Sequence of chain 2.C:
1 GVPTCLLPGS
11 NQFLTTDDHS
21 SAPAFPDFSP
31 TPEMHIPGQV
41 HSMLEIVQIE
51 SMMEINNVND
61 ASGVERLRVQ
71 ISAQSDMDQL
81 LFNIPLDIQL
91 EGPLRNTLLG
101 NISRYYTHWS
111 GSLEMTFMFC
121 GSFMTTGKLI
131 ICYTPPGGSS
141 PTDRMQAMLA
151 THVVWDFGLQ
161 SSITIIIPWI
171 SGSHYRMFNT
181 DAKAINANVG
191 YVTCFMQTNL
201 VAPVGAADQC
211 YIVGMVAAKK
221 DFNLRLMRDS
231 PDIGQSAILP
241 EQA

This protein binds this small molecule.
Small molecule (SMILES): Cc1cc(CCCOc2c(C)cc(-c3noc(C(F)(F)F)n3)cc2C)on1

Sequence of chain 60.C:
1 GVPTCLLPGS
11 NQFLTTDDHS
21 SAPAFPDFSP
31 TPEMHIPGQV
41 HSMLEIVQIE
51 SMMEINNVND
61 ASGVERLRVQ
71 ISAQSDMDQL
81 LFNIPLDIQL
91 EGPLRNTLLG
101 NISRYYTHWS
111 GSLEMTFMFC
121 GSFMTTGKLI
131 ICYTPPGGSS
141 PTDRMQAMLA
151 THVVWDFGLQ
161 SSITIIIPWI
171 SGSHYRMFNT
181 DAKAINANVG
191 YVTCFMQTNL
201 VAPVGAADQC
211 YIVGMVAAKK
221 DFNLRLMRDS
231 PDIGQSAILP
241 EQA

Binding-site contacts:
Ligand atom CM2 contacts residue LEU99 of chain 60.A at 3.3 Å (hydrophobic).
Ligand atom CM6 contacts residue ILE123 of chain 60.A at 3.8 Å (hydrophobic).
Ligand atom C2B contacts residue LEU99 of chain 60.A at 3.4 Å (hydrophobic).
Ligand atom C2B contacts residue ILE188 of chain 60.A at 3.7 Å (hydrophobic).
Ligand atom CM2 contacts residue MET191 of chain 60.A at 3.4 Å (hydrophobic).
Ligand atom F2 contacts residue ALA149 of chain 60.A at 2.5 Å.
Ligand atom CM3 contacts residue THR101 of chain 60.A at 3.8 Å.
Ligand atom CM6 contacts residue TRP97 of chain 60.A at 3.6 Å (hydrophobic).
Ligand atom C1B contacts residue LEU99 of chain 60.A at 3.6 Å (hydrophobic).
Ligand atom C4 contacts residue THR101 of chain 60.A at 3.8 Å.
Ligand atom F3 contacts residue SER174 of chain 60.A at 3.8 Å.
Ligand atom C3C contacts residue THR121 of chain 60.A at 3.7 Å.
Ligand atom O1 contacts residue TYR197 of chain 60.A at 3.3 Å.
Ligand atom CM4 contacts residue PRO173 of chain 60.A at 3.7 Å (hydrophobic).
Ligand atom O1B contacts residue LEU99 of chain 60.A at 3.6 Å.
Ligand atom C3A contacts residue LEU226 of chain 60.A at 3.8 Å (hydrophobic).
Ligand atom C3 contacts residue THR101 of chain 60.A at 3.8 Å.
Ligand atom C3B contacts residue ILE188 of chain 60.A at 3.5 Å (hydrophobic).
Ligand atom O1A contacts residue LEU186 of chain 60.A at 3.7 Å.
Ligand atom C5B contacts residue ILE123 of chain 60.A at 3.7 Å (hydrophobic).
Ligand atom F3 contacts residue TYR151 of chain 60.A at 2.9 Å.
Ligand atom CM4 contacts residue ALA149 of chain 60.A at 3.6 Å (hydrophobic).
Ligand atom F2 contacts residue SER174 of chain 60.A at 3.7 Å.
Ligand atom N2 contacts residue TYR197 of chain 60.A at 3.4 Å.
Ligand atom N3A contacts residue TYR151 of chain 60.A at 3.6 Å.
Ligand atom CM2 contacts residue ILE188 of chain 60.A at 3.6 Å (hydrophobic).
Ligand atom C3A contacts residue LEU186 of chain 60.A at 3.8 Å (hydrophobic).
Ligand atom O1 contacts residue PHE119 of chain 60.A at 3.5 Å.
Ligand atom F1 contacts residue LEU186 of chain 60.A at 3.1 Å.
Ligand atom CM4 contacts residue LEU186 of chain 60.A at 3.8 Å (hydrophobic).
Ligand atom N2 contacts residue PHE119 of chain 60.A at 3.5 Å.
Ligand atom F3 contacts residue PRO173 of chain 60.A at 2.6 Å.
Ligand atom O1A contacts residue LEU226 of chain 60.A at 3.6 Å.
Ligand atom C6B contacts residue LEU99 of chain 60.A at 3.9 Å (hydrophobic).
Ligand atom C6B contacts residue ILE123 of chain 60.A at 3.8 Å (hydrophobic).
Ligand atom F2 contacts residue VAL175 of chain 60.A at 3.2 Å.
Ligand atom N1A contacts residue LEU226 of chain 60.A at 3.6 Å.
Ligand atom C2A contacts residue LEU226 of chain 60.A at 3.8 Å (hydrophobic).
Ligand atom F3 contacts residue ALA149 of chain 60.A at 3.6 Å.
Ligand atom F3 contacts residue MET150 of chain 60.A at 3.8 Å.

Sequence of chain 60.A:
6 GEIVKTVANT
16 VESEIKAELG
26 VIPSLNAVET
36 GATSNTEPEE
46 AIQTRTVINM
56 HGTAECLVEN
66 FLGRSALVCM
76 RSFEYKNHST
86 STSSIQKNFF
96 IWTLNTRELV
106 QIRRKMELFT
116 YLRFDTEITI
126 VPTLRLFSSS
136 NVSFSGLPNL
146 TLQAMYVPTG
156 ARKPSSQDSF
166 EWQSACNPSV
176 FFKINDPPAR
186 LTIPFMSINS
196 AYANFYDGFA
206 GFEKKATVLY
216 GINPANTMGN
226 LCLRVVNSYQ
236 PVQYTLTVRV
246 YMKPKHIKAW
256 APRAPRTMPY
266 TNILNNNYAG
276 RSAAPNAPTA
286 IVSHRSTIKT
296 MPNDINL